Binding-site contacts:
Ligand atom CBG contacts residue ILE36 of chain 1.A at 3.7 Å (hydrophobic).
Ligand atom CAJ contacts residue VAL37 of chain 1.A at 3.8 Å (hydrophobic).
Ligand atom OAX contacts residue ASP160 of chain 1.A at 3.1 Å.
Ligand atom OAR contacts residue PHE99 of chain 1.A at 3.2 Å.
Ligand atom CAB contacts residue PHE99 of chain 1.A at 3.7 Å (hydrophobic).
Ligand atom NAA contacts residue LEU100 of chain 1.A at 3.0 Å (h-bond).
Ligand atom CBA contacts residue EDO1 of chain 1.E at 3.7 Å.
Ligand atom NAP contacts residue GLU98 of chain 1.A at 2.9 Å (salt-bridge).
Ligand atom NAP contacts residue ALA50 of chain 1.A at 3.5 Å.
Ligand atom OAR contacts residue LEU100 of chain 1.A at 2.8 Å (h-bond).
Ligand atom CAV contacts residue MET97 of chain 1.A at 3.8 Å (hydrophobic).
Ligand atom CAE contacts residue ILE29 of chain 1.A at 3.8 Å (hydrophobic).
Ligand atom CAZ contacts residue ASP160 of chain 1.A at 3.6 Å.
Ligand atom CAM contacts residue LEU149 of chain 1.A at 3.7 Å (hydrophobic).
Ligand atom CBG contacts residue GLY32 of chain 1.A at 3.5 Å.
Ligand atom CAO contacts residue LEU149 of chain 1.A at 3.5 Å (hydrophobic).
Ligand atom CAW contacts residue LYS52 of chain 1.A at 3.6 Å.
Ligand atom CBH contacts residue VAL37 of chain 1.A at 3.2 Å (hydrophobic).
Ligand atom CAN contacts residue LEU149 of chain 1.A at 3.5 Å (hydrophobic).
Ligand atom CAB contacts residue GLY103 of chain 1.A at 3.5 Å.
Ligand atom CAO contacts residue GLU98 of chain 1.A at 3.8 Å.
Ligand atom OBB contacts residue ASP146 of chain 1.A at 3.3 Å (salt-bridge).
Ligand atom CBG contacts residue GLY35 of chain 1.A at 3.7 Å.
Ligand atom NAA contacts residue PHE99 of chain 1.A at 3.7 Å.
Ligand atom CAB contacts residue LEU100 of chain 1.A at 3.1 Å (hydrophobic).
Ligand atom CAG contacts residue LEU149 of chain 1.A at 3.5 Å (hydrophobic).
Ligand atom NAP contacts residue LEU149 of chain 1.A at 3.6 Å.
Ligand atom OAX contacts residue LYS52 of chain 1.A at 3.3 Å (salt-bridge).
Ligand atom CBH contacts residue GLY32 of chain 1.A at 3.7 Å.
Ligand atom CBF contacts residue GLY35 of chain 1.A at 3.7 Å.
Ligand atom CAC contacts residue GLY103 of chain 1.A at 3.5 Å.
Ligand atom CBG contacts residue VAL37 of chain 1.A at 3.5 Å (hydrophobic).
Ligand atom CAI contacts residue VAL37 of chain 1.A at 3.7 Å (hydrophobic).
Ligand atom CAQ contacts residue LEU149 of chain 1.A at 3.7 Å (hydrophobic).
Ligand atom CBD contacts residue ASP160 of chain 1.A at 3.4 Å.
Ligand atom CAJ contacts residue GLU31 of chain 1.A at 3.8 Å.
Ligand atom CBF contacts residue THR34 of chain 1.A at 3.4 Å.
Ligand atom CBE contacts residue THR34 of chain 1.A at 3.0 Å.
Ligand atom CAJ contacts residue GLY30 of chain 1.A at 3.7 Å.
Ligand atom CAQ contacts residue LEU100 of chain 1.A at 3.7 Å (hydrophobic).

The protein below binds the small molecule below.
Small molecule (SMILES): O=C1Nc2ccc(C(=O)N[C@H](CO)c3ccccc3)cc2/C1=C(\c1ccccc1)c1ncc[nH]1

Sequence of chain 1.A:
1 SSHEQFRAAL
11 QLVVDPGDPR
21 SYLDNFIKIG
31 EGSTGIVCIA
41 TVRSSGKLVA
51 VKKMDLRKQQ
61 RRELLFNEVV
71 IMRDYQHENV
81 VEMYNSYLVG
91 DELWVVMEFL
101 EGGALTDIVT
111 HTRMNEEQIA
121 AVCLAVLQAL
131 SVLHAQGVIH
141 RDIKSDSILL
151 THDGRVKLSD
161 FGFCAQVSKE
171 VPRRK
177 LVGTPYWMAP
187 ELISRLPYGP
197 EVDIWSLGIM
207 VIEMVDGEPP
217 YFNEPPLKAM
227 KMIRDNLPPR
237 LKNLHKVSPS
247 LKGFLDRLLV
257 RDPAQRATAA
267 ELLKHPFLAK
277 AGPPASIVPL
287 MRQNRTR